Sequence of chain 1.A:
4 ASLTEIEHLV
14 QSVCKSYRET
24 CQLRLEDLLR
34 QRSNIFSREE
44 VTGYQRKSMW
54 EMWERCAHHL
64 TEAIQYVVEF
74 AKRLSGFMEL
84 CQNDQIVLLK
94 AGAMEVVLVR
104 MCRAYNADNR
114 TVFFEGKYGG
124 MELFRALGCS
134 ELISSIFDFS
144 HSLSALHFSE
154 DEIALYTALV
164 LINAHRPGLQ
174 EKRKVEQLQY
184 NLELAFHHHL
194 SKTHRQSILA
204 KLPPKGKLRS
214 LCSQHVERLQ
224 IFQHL

A protein and the small-molecule ligand that binds it are described below.
Small molecule (SMILES): Cc1ncc(C(=O)Nc2cn3ccnc3c(CN3CCN(C(=O)C4CCCC4)[C@@H](C)C3)c2C)cn1

Binding-site contacts:
Ligand atom C7 contacts residue MET104 of chain 1.A at 3.5 Å (hydrophobic).
Ligand atom C28 contacts residue HIS62 of chain 1.A at 3.7 Å.
Ligand atom O31 contacts residue HIS218 of chain 1.A at 2.7 Å (h-bond).
Ligand atom C14 contacts residue HIS62 of chain 1.A at 3.5 Å.
Ligand atom C10 contacts residue PHE116 of chain 1.A at 3.6 Å (hydrophobic).
Ligand atom N12 contacts residue ALA107 of chain 1.A at 3.7 Å.
Ligand atom C8 contacts residue ILE139 of chain 1.A at 3.6 Å (hydrophobic).
Ligand atom C4 contacts residue VAL115 of chain 1.A at 3.4 Å (hydrophobic).
Ligand atom C14 contacts residue ALA107 of chain 1.A at 3.6 Å (hydrophobic).
Ligand atom O15 contacts residue ALA107 of chain 1.A at 3.6 Å.
Ligand atom C7 contacts residue SER143 of chain 1.A at 3.2 Å.
Ligand atom N9 contacts residue PHE140 of chain 1.A at 3.6 Å.
Ligand atom N9 contacts residue VAL115 of chain 1.A at 3.6 Å.
Ligand atom C20 contacts residue PHE116 of chain 1.A at 3.2 Å (hydrophobic).
Ligand atom N3 contacts residue MET104 of chain 1.A at 3.8 Å.
Ligand atom C16 contacts residue ALA107 of chain 1.A at 3.7 Å (hydrophobic).
Ligand atom C5 contacts residue VAL115 of chain 1.A at 3.7 Å (hydrophobic).
Ligand atom N19 contacts residue PHE116 of chain 1.A at 3.5 Å.
Ligand atom C8 contacts residue VAL115 of chain 1.A at 3.8 Å (hydrophobic).
Ligand atom C24 contacts residue CYS59 of chain 1.A at 3.7 Å (hydrophobic).
Ligand atom C1 contacts residue VAL115 of chain 1.A at 3.8 Å (hydrophobic).
Ligand atom N9 contacts residue ILE139 of chain 1.A at 3.5 Å.
Ligand atom C13 contacts residue ALA107 of chain 1.A at 3.4 Å (hydrophobic).
Ligand atom O15 contacts residue MET104 of chain 1.A at 3.6 Å.
Ligand atom C7 contacts residue VAL115 of chain 1.A at 3.6 Å (hydrophobic).
Ligand atom C14 contacts residue PHE116 of chain 1.A at 3.8 Å (hydrophobic).
Ligand atom N12 contacts residue PHE116 of chain 1.A at 3.0 Å (h-bond).
Ligand atom N19 contacts residue HIS62 of chain 1.A at 3.5 Å.
Ligand atom C16 contacts residue HIS62 of chain 1.A at 3.8 Å.
Ligand atom C6 contacts residue VAL115 of chain 1.A at 3.7 Å (hydrophobic).
Ligand atom C8 contacts residue SER143 of chain 1.A at 3.4 Å.
Ligand atom C2 contacts residue MET104 of chain 1.A at 3.4 Å (hydrophobic).
Ligand atom N3 contacts residue VAL115 of chain 1.A at 3.4 Å.
Ligand atom O31 contacts residue LEU63 of chain 1.A at 3.5 Å.
Ligand atom C20 contacts residue HIS62 of chain 1.A at 3.3 Å.
Ligand atom C29 contacts residue HIS218 of chain 1.A at 3.8 Å.
Ligand atom C23 contacts residue PHE127 of chain 1.A at 3.8 Å (hydrophobic).
Ligand atom C33 contacts residue PHE225 of chain 1.A at 3.6 Å (hydrophobic).
Ligand atom C10 contacts residue PHE117 of chain 1.A at 3.7 Å (hydrophobic).
Ligand atom C1 contacts residue PHE116 of chain 1.A at 3.8 Å (hydrophobic).